Binding-site contacts:
Ligand atom CAV contacts residue PHE117 of chain 1.A at 3.6 Å (hydrophobic).
Ligand atom CAJ contacts residue NAP1 of chain 1.E at 3.8 Å.
Ligand atom NAO contacts residue NAP1 of chain 1.E at 3.7 Å.
Ligand atom BR contacts residue HIS287 of chain 1.D at 3.7 Å.
Ligand atom CAD contacts residue LEU229 of chain 1.A at 3.8 Å (hydrophobic).
Ligand atom CAG contacts residue CYS188 of chain 1.A at 3.0 Å (hydrophobic).
Ligand atom N1 contacts residue NAP1 of chain 1.E at 2.9 Å (h-bond).
Ligand atom CAS contacts residue PHE117 of chain 1.A at 3.7 Å (hydrophobic).
Ligand atom CAU contacts residue NAP1 of chain 1.E at 3.7 Å.
Ligand atom N3 contacts residue PHE117 of chain 1.A at 3.6 Å.
Ligand atom C4 contacts residue NAP1 of chain 1.E at 3.8 Å.
Ligand atom N3 contacts residue TYR194 of chain 1.A at 3.6 Å.
Ligand atom CAK contacts residue CYS188 of chain 1.A at 3.7 Å (hydrophobic).
Ligand atom CAE contacts residue PRO230 of chain 1.A at 3.6 Å (hydrophobic).
Ligand atom N3 contacts residue NAP1 of chain 1.E at 2.9 Å (h-bond).
Ligand atom C2 contacts residue PHE117 of chain 1.A at 3.7 Å (hydrophobic).
Ligand atom BR contacts residue MET183 of chain 1.A at 3.5 Å.
Ligand atom C4 contacts residue TYR194 of chain 1.A at 3.5 Å (hydrophobic).
Ligand atom CAU contacts residue PHE117 of chain 1.A at 3.4 Å (hydrophobic).
Ligand atom BR contacts residue CYS188 of chain 1.A at 3.6 Å.
Ligand atom CAE contacts residue MET233 of chain 1.A at 3.6 Å (hydrophobic).
Ligand atom CAL contacts residue ASP181 of chain 1.A at 3.0 Å.
Ligand atom NAB contacts residue ARG34 of chain 1.A at 3.7 Å.
Ligand atom C4 contacts residue PHE117 of chain 1.A at 3.4 Å (hydrophobic).
Ligand atom NAA contacts residue SER115 of chain 1.A at 3.0 Å (h-bond).
Ligand atom C2 contacts residue NAP1 of chain 1.E at 3.4 Å.
Ligand atom CAK contacts residue PHE117 of chain 1.A at 3.6 Å (hydrophobic).
Ligand atom CAH contacts residue ASP181 of chain 1.A at 3.1 Å.
Ligand atom CAU contacts residue TYR194 of chain 1.A at 3.8 Å (hydrophobic).
Ligand atom NAA contacts residue NAP1 of chain 1.E at 3.1 Å (h-bond).
Ligand atom BR contacts residue GLN186 of chain 1.A at 3.8 Å.
Ligand atom NAO contacts residue TYR194 of chain 1.A at 2.6 Å (h-bond).
Ligand atom CAL contacts residue TYR194 of chain 1.A at 3.6 Å (hydrophobic).
Ligand atom NAO contacts residue PHE117 of chain 1.A at 3.3 Å.
Ligand atom NAB contacts residue NAP1 of chain 1.E at 3.6 Å.
Ligand atom CAI contacts residue PHE117 of chain 1.A at 3.4 Å (hydrophobic).
Ligand atom CAG contacts residue TRP241 of chain 1.A at 3.7 Å (hydrophobic).
Ligand atom CAP contacts residue CYS188 of chain 1.A at 3.4 Å (hydrophobic).
Ligand atom CAH contacts residue MET183 of chain 1.A at 3.7 Å (hydrophobic).
Ligand atom C6 contacts residue NAP1 of chain 1.E at 3.7 Å.

A small-molecule ligand and the protein it binds are described below.
Small molecule (SMILES): Nc1nc(N)c2c(-c3ccccc3)c(-c3ccc(Br)cc3)[nH]c2n1

Sequence of chain 1.A:
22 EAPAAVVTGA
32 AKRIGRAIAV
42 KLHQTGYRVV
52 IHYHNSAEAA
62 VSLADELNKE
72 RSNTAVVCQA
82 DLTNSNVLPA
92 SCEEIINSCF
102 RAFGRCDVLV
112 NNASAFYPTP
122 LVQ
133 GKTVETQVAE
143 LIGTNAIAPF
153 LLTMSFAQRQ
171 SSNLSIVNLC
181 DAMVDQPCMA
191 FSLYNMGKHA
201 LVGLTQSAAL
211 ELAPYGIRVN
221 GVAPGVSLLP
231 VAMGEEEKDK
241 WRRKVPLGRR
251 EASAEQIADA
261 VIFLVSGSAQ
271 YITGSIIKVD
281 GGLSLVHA

Sequence of chain 1.D:
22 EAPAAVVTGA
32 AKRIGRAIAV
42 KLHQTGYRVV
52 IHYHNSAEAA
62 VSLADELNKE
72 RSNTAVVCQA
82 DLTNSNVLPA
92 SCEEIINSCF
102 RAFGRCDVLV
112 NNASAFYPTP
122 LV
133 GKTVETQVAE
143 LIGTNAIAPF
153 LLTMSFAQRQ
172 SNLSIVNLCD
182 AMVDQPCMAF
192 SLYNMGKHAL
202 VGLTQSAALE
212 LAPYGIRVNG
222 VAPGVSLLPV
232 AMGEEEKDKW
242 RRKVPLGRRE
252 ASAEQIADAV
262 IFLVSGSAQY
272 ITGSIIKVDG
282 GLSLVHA